The small molecule below binds the protein below.
Small molecule (SMILES): O=C1N[C@@H]2[C@@H](O)[C@@H](O)[C@H](O)[C@@H](CO)N2C1=O

Sequence of chain 1.B:
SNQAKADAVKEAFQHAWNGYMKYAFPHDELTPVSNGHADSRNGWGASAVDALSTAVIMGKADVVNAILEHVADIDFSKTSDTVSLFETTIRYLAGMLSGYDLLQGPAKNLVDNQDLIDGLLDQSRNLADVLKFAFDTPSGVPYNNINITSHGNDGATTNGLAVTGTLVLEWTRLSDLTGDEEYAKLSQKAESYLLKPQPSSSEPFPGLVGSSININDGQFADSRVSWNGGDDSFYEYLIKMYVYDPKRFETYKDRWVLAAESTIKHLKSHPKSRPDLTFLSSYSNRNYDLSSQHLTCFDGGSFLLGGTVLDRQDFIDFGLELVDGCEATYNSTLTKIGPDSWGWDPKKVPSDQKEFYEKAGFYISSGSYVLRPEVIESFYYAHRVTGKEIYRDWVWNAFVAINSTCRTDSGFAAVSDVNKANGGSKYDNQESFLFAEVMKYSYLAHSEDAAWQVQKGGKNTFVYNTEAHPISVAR

Binding-site contacts:
Ligand atom C8 contacts residue LEU330 of chain 1.B at 3.5 Å (hydrophobic).
Ligand atom C2 contacts residue THR501 of chain 1.B at 4.1 Å.
Ligand atom O6 contacts residue PRO408 of chain 1.B at 3.7 Å.
Ligand atom C7 contacts residue ARG407 of chain 1.B at 3.8 Å.
Ligand atom O2 contacts residue CA1 of chain 1.K at 2.7 Å.
Ligand atom O7 contacts residue ARG407 of chain 1.B at 3.0 Å (salt-bridge).
Ligand atom O3 contacts residue GLU472 of chain 1.B at 2.7 Å (salt-bridge).
Ligand atom O8 contacts residue LEU330 of chain 1.B at 3.5 Å.
Ligand atom C6 contacts residue ARG407 of chain 1.B at 3.6 Å.
Ligand atom O8 contacts residue ASP267 of chain 1.B at 4.0 Å.
Ligand atom C2 contacts residue ILE125 of chain 1.B at 4.1 Å (hydrophobic).
Ligand atom C6 contacts residue PRO408 of chain 1.B at 3.9 Å (hydrophobic).
Ligand atom O3 contacts residue GLU409 of chain 1.B at 3.9 Å.
Ligand atom O7 contacts residue LEU330 of chain 1.B at 3.9 Å.
Ligand atom O4 contacts residue GLU502 of chain 1.B at 2.8 Å (salt-bridge).
Ligand atom O4 contacts residue ARG126 of chain 1.B at 3.8 Å.
Ligand atom O6 contacts residue GLU409 of chain 1.B at 2.5 Å (salt-bridge).
Ligand atom O6 contacts residue ARG407 of chain 1.B at 2.9 Å (salt-bridge).
Ligand atom C4 contacts residue GLU472 of chain 1.B at 3.4 Å.
Ligand atom O4 contacts residue PHE468 of chain 1.B at 3.9 Å.
Ligand atom C6 contacts residue GLU409 of chain 1.B at 3.2 Å.
Ligand atom C7 contacts residue LEU330 of chain 1.B at 3.7 Å (hydrophobic).
Ligand atom C2 contacts residue CA1 of chain 1.K at 3.7 Å.
Ligand atom C1 contacts residue LEU330 of chain 1.B at 4.0 Å (hydrophobic).
Ligand atom N9 contacts residue LEU330 of chain 1.B at 4.0 Å.
Ligand atom C5 contacts residue ARG407 of chain 1.B at 4.1 Å.
Ligand atom C3 contacts residue GLU472 of chain 1.B at 3.1 Å.
Ligand atom N9 contacts residue ASP267 of chain 1.B at 3.6 Å (salt-bridge).
Ligand atom O4 contacts residue ILE125 of chain 1.B at 3.5 Å.
Ligand atom O3 contacts residue THR501 of chain 1.B at 3.1 Å (h-bond).
Ligand atom O6 contacts residue LEU330 of chain 1.B at 3.4 Å.
Ligand atom C6 contacts residue PHE468 of chain 1.B at 3.9 Å (hydrophobic).
Ligand atom C4 contacts residue PHE468 of chain 1.B at 3.6 Å (hydrophobic).
Ligand atom C3 contacts residue GLU502 of chain 1.B at 3.2 Å.
Ligand atom O3 contacts residue CA1 of chain 1.K at 2.8 Å.
Ligand atom C5 contacts residue PHE468 of chain 1.B at 3.5 Å (hydrophobic).
Ligand atom O2 contacts residue THR501 of chain 1.B at 2.9 Å (h-bond).
Ligand atom C3 contacts residue THR501 of chain 1.B at 3.4 Å.
Ligand atom C4 contacts residue GLU502 of chain 1.B at 3.1 Å.
Ligand atom C3 contacts residue CA1 of chain 1.K at 3.6 Å.